Binding-site contacts:
Ligand atom C6 contacts residue GLU153 of chain 1.A at 3.9 Å.
Ligand atom C1 contacts residue ASN173 of chain 1.A at 1.4 Å.
Ligand atom O5 contacts residue GLU152 of chain 1.A at 3.8 Å.
Ligand atom O5 contacts residue GLU153 of chain 1.A at 3.4 Å.
Ligand atom O7 contacts residue ASN173 of chain 1.A at 3.1 Å (h-bond).
Ligand atom O4 contacts residue GLN212 of chain 1.A at 3.7 Å.
Ligand atom C1 contacts residue GLU152 of chain 1.A at 3.7 Å.
Ligand atom C1 contacts residue GLN212 of chain 1.A at 4.1 Å.
Ligand atom C2 contacts residue GLU152 of chain 1.A at 4.1 Å.
Ligand atom C7 contacts residue GLU152 of chain 1.A at 4.4 Å.
Ligand atom C1 contacts residue GLU153 of chain 1.A at 4.2 Å.
Ligand atom O5 contacts residue ASN173 of chain 1.A at 2.3 Å (h-bond).
Ligand atom O5 contacts residue ILE154 of chain 1.A at 3.4 Å (h-bond).
Ligand atom C5 contacts residue GLU153 of chain 1.A at 4.4 Å.
Ligand atom C7 contacts residue ASN173 of chain 1.A at 3.2 Å.
Ligand atom N2 contacts residue ASN173 of chain 1.A at 2.9 Å (h-bond).
Ligand atom C4 contacts residue ASN173 of chain 1.A at 4.2 Å.
Ligand atom O3 contacts residue GLN212 of chain 1.A at 3.9 Å.
Ligand atom C1 contacts residue ILE154 of chain 1.A at 4.1 Å (hydrophobic).
Ligand atom C8 contacts residue ASN173 of chain 1.A at 4.3 Å.
Ligand atom C3 contacts residue GLN212 of chain 1.A at 3.1 Å.
Ligand atom C3 contacts residue ASN173 of chain 1.A at 3.8 Å.
Ligand atom N2 contacts residue GLN212 of chain 1.A at 4.1 Å.
Ligand atom C2 contacts residue ASN173 of chain 1.A at 2.5 Å.
Ligand atom C8 contacts residue LYS174 of chain 1.A at 4.4 Å.
Ligand atom C2 contacts residue GLN212 of chain 1.A at 3.9 Å.
Ligand atom O6 contacts residue GLU153 of chain 1.A at 3.7 Å.
Ligand atom C4 contacts residue GLN212 of chain 1.A at 3.7 Å.
Ligand atom O6 contacts residue ILE154 of chain 1.A at 3.2 Å (h-bond).
Ligand atom C5 contacts residue GLN212 of chain 1.A at 3.9 Å.
Ligand atom O7 contacts residue GLU152 of chain 1.A at 3.5 Å (salt-bridge).
Ligand atom O6 contacts residue LYS216 of chain 1.A at 4.0 Å.
Ligand atom C5 contacts residue ASN173 of chain 1.A at 3.6 Å.
Ligand atom C6 contacts residue ILE154 of chain 1.A at 4.1 Å (hydrophobic).
Ligand atom C5 contacts residue ILE154 of chain 1.A at 4.3 Å (hydrophobic).

A protein and the small-molecule ligand that binds it are described below.
Small molecule (SMILES): CC(=O)N[C@@H]1[C@@H](O)[C@H](O)[C@@H](CO)O[C@H]1O

Sequence of chain 1.A:
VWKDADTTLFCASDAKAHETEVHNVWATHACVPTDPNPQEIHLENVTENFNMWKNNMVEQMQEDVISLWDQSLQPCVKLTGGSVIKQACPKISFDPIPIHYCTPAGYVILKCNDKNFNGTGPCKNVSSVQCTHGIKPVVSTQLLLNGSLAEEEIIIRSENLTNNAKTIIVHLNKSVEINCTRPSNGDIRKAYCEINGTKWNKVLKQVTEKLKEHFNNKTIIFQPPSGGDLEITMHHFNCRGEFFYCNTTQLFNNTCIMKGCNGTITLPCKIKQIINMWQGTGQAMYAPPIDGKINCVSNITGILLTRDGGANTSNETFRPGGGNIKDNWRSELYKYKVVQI